The small molecule below binds the protein below.
Small molecule (SMILES): NC(=O)NC1=NC(=O)NC1=O

Binding-site contacts:
Ligand atom O5 contacts residue SER182 of chain 3.B at 3.4 Å.
Ligand atom C5 contacts residue PHE78 of chain 3.B at 3.7 Å (hydrophobic).
Ligand atom N9 contacts residue ILE45 of chain 3.B at 2.8 Å (h-bond).
Ligand atom N3 contacts residue SER77 of chain 3.B at 3.9 Å.
Ligand atom C2 contacts residue PHE78 of chain 3.B at 4.0 Å (hydrophobic).
Ligand atom O8 contacts residue VAL148 of chain 3.B at 3.6 Å.
Ligand atom N3 contacts residue ILE45 of chain 3.B at 4.0 Å.
Ligand atom N1 contacts residue GLY181 of chain 3.B at 3.0 Å (h-bond).
Ligand atom O2 contacts residue GLY181 of chain 3.B at 3.3 Å (h-bond).
Ligand atom C8 contacts residue SER77 of chain 3.B at 3.6 Å.
Ligand atom C5 contacts residue SER182 of chain 3.B at 3.9 Å.
Ligand atom O2 contacts residue VAL148 of chain 3.B at 3.7 Å.
Ligand atom C8 contacts residue ILE45 of chain 3.B at 3.7 Å (hydrophobic).
Ligand atom C8 contacts residue VAL148 of chain 3.B at 3.6 Å (hydrophobic).
Ligand atom N1 contacts residue THR121 of chain 3.B at 3.9 Å.
Ligand atom N1 contacts residue THR116 of chain 3.B at 3.1 Å (h-bond).
Ligand atom O5 contacts residue PHE78 of chain 3.B at 3.1 Å (h-bond).
Ligand atom C4 contacts residue ILE45 of chain 3.B at 3.8 Å (hydrophobic).
Ligand atom O2 contacts residue THR116 of chain 3.B at 4.0 Å.
Ligand atom C5 contacts residue GLY183 of chain 3.B at 4.0 Å.
Ligand atom N9 contacts residue VAL148 of chain 3.B at 3.9 Å.
Ligand atom O8 contacts residue ILE45 of chain 3.B at 2.8 Å (h-bond).
Ligand atom C2 contacts residue GLY181 of chain 3.B at 3.2 Å.
Ligand atom O2 contacts residue SER182 of chain 3.B at 3.7 Å.
Ligand atom C8 contacts residue ASN10 of chain 3.B at 3.9 Å.
Ligand atom O8 contacts residue SER44 of chain 3.B at 3.7 Å.
Ligand atom O5 contacts residue SER77 of chain 3.B at 3.6 Å (h-bond).
Ligand atom N7 contacts residue VAL148 of chain 3.B at 4.0 Å.
Ligand atom O8 contacts residue ASN10 of chain 3.B at 3.1 Å (h-bond).
Ligand atom N7 contacts residue SER77 of chain 3.B at 3.4 Å (h-bond).
Ligand atom C4 contacts residue SER77 of chain 3.B at 3.4 Å.
Ligand atom C2 contacts residue THR117 of chain 3.B at 4.0 Å.
Ligand atom O2 contacts residue THR117 of chain 3.B at 3.1 Å (h-bond).
Ligand atom O5 contacts residue GLY183 of chain 3.B at 3.0 Å (h-bond).
Ligand atom N7 contacts residue ASN10 of chain 3.B at 3.9 Å.
Ligand atom N1 contacts residue PHE78 of chain 3.B at 3.8 Å.
Ligand atom C2 contacts residue THR116 of chain 3.B at 4.0 Å.
Ligand atom N3 contacts residue PHE78 of chain 3.B at 3.8 Å.
Ligand atom N9 contacts residue SER77 of chain 3.B at 3.6 Å.
Ligand atom C5 contacts residue SER77 of chain 3.B at 3.2 Å.

Sequence of chain 3.B:
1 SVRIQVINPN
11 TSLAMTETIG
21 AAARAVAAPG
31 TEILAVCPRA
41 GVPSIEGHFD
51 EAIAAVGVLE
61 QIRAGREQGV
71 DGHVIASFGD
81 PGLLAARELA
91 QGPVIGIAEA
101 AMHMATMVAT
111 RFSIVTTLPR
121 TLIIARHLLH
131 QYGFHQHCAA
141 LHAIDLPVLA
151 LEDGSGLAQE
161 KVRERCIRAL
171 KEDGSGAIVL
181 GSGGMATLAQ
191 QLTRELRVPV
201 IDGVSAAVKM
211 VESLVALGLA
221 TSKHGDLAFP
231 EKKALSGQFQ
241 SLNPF